Binding-site contacts:
Ligand atom O1A contacts residue PRO174 of chain 39.A at 3.4 Å.
Ligand atom N3A contacts residue TYR152 of chain 39.A at 3.5 Å.
Ligand atom N1A contacts residue PRO174 of chain 39.A at 3.5 Å.
Ligand atom F3 contacts residue ALA150 of chain 39.A at 3.0 Å.
Ligand atom CM2 contacts residue TYR128 of chain 39.A at 3.4 Å (hydrophobic).
Ligand atom O1 contacts residue MET221 of chain 39.A at 3.7 Å.
Ligand atom N3A contacts residue PHE186 of chain 39.A at 3.1 Å.
Ligand atom C2A contacts residue PHE186 of chain 39.A at 3.3 Å (hydrophobic).
Ligand atom F1 contacts residue MET224 of chain 39.A at 3.7 Å.
Ligand atom CM6 contacts residue VAL191 of chain 39.A at 3.7 Å (hydrophobic).
Ligand atom C2A contacts residue TYR152 of chain 39.A at 3.5 Å (hydrophobic).
Ligand atom CM6 contacts residue TYR152 of chain 39.A at 3.4 Å (hydrophobic).
Ligand atom CM4 contacts residue ALA150 of chain 39.A at 3.7 Å (hydrophobic).
Ligand atom F1 contacts residue PHE186 of chain 39.A at 3.3 Å.
Ligand atom C4 contacts residue LEU106 of chain 39.A at 3.3 Å (hydrophobic).
Ligand atom CM3 contacts residue ASN219 of chain 39.A at 3.5 Å.
Ligand atom CM2 contacts residue MET224 of chain 39.A at 3.5 Å (hydrophobic).
Ligand atom C1C contacts residue TYR197 of chain 39.A at 3.7 Å (hydrophobic).
Ligand atom N1A contacts residue ALA24 of chain 39.C at 3.3 Å.
Ligand atom CM4 contacts residue PHE186 of chain 39.A at 3.5 Å (hydrophobic).
Ligand atom C3A contacts residue PHE186 of chain 39.A at 3.1 Å (hydrophobic).
Ligand atom F3 contacts residue TYR152 of chain 39.A at 3.6 Å.
Ligand atom F3 contacts residue SER175 of chain 39.A at 2.8 Å.
Ligand atom C3C contacts residue TYR128 of chain 39.A at 3.1 Å (hydrophobic).
Ligand atom CM4 contacts residue VAL176 of chain 39.A at 3.7 Å (hydrophobic).
Ligand atom C3 contacts residue LEU106 of chain 39.A at 3.4 Å (hydrophobic).
Ligand atom O1A contacts residue ALA24 of chain 39.C at 3.4 Å.
Ligand atom C2C contacts residue TYR128 of chain 39.A at 3.2 Å (hydrophobic).
Ligand atom O1A contacts residue PHE186 of chain 39.A at 3.4 Å.
Ligand atom C4 contacts residue TYR197 of chain 39.A at 3.7 Å (hydrophobic).
Ligand atom F2 contacts residue PHE186 of chain 39.A at 3.1 Å.
Ligand atom F2 contacts residue VAL176 of chain 39.A at 2.7 Å.
Ligand atom F3 contacts residue PRO174 of chain 39.A at 3.1 Å.
Ligand atom C6B contacts residue TYR152 of chain 39.A at 3.6 Å (hydrophobic).
Ligand atom N1A contacts residue PHE186 of chain 39.A at 3.5 Å.
Ligand atom F3 contacts residue VAL176 of chain 39.A at 3.6 Å.
Ligand atom C3B contacts residue MET224 of chain 39.A at 3.6 Å (hydrophobic).
Ligand atom C1C contacts residue TYR128 of chain 39.A at 3.3 Å (hydrophobic).
Ligand atom C5B contacts residue TYR152 of chain 39.A at 3.4 Å (hydrophobic).
Ligand atom C4B contacts residue TYR152 of chain 39.A at 3.6 Å (hydrophobic).

Sequence of chain 40.C:
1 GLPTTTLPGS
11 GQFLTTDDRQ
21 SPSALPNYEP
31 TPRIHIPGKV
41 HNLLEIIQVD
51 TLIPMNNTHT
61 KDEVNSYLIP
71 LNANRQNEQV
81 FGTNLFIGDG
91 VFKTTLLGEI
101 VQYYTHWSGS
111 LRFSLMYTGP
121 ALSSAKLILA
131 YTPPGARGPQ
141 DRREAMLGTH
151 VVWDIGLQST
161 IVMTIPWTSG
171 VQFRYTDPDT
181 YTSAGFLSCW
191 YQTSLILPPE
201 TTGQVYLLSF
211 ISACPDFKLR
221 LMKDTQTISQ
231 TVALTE

This small molecule binds to this protein.
Small molecule (SMILES): Cc1cc(CCCOc2c(C)cc(-c3noc(C(F)(F)F)n3)cc2C)on1

Sequence of chain 39.A:
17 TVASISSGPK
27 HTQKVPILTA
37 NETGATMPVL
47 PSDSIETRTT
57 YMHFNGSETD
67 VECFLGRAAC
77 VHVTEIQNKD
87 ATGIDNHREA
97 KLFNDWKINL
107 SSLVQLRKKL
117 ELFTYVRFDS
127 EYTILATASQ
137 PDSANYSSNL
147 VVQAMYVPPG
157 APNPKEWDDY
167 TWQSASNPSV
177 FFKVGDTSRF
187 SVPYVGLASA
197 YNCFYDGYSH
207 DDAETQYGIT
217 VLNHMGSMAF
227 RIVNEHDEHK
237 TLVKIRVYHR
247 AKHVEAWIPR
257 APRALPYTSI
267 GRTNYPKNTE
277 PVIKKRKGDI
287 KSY

Sequence of chain 39.C:
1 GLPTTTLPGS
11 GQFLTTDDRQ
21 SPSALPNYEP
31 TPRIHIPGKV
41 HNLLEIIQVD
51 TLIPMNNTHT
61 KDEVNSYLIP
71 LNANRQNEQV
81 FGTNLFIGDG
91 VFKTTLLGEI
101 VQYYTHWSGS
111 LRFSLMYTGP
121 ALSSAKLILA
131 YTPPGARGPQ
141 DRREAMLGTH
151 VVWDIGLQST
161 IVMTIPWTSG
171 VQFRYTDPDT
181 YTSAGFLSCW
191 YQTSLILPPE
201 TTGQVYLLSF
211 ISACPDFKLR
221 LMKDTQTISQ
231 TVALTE